Sequence of chain 1.E:
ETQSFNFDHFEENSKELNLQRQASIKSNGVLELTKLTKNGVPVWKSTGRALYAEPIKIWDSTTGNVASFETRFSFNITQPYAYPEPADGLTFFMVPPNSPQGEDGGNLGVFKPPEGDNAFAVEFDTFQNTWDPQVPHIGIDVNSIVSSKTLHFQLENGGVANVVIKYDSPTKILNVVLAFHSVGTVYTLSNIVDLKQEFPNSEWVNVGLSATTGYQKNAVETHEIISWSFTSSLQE

A small-molecule ligand and the protein it binds are described below.
Small molecule (SMILES): CO[C@H]1O[C@H](CO)[C@H](O)[C@H](O)[C@H]1O

Binding-site contacts:
Ligand atom O2 contacts residue ASN129 of chain 1.E at 3.7 Å.
Ligand atom C6 contacts residue ALA87 of chain 1.E at 4.4 Å (hydrophobic).
Ligand atom O6 contacts residue ALA219 of chain 1.E at 4.0 Å.
Ligand atom O3 contacts residue GLY106 of chain 1.E at 3.2 Å (h-bond).
Ligand atom C6 contacts residue TYR215 of chain 1.E at 3.9 Å (hydrophobic).
Ligand atom C4 contacts residue ASP88 of chain 1.E at 3.5 Å.
Ligand atom C2 contacts residue PHE127 of chain 1.E at 4.4 Å (hydrophobic).
Ligand atom O3 contacts residue PHE127 of chain 1.E at 3.9 Å.
Ligand atom C4 contacts residue TYR215 of chain 1.E at 4.1 Å (hydrophobic).
Ligand atom C4 contacts residue PHE127 of chain 1.E at 3.4 Å (hydrophobic).
Ligand atom C5 contacts residue TYR215 of chain 1.E at 4.3 Å (hydrophobic).
Ligand atom C4 contacts residue ALA87 of chain 1.E at 4.1 Å (hydrophobic).
Ligand atom C3 contacts residue PHE127 of chain 1.E at 3.3 Å (hydrophobic).
Ligand atom O4 contacts residue ALA87 of chain 1.E at 4.2 Å.
Ligand atom O4 contacts residue GLY214 of chain 1.E at 3.3 Å.
Ligand atom C3 contacts residue ASP88 of chain 1.E at 3.6 Å.
Ligand atom C6 contacts residue PHE127 of chain 1.E at 4.3 Å (hydrophobic).
Ligand atom O2 contacts residue TYR215 of chain 1.E at 3.9 Å.
Ligand atom O6 contacts residue PHE127 of chain 1.E at 4.4 Å.
Ligand atom O3 contacts residue ASN129 of chain 1.E at 3.2 Å (h-bond).
Ligand atom C6 contacts residue GLY214 of chain 1.E at 4.3 Å.
Ligand atom C5 contacts residue PHE127 of chain 1.E at 3.4 Å (hydrophobic).
Ligand atom O5 contacts residue PHE127 of chain 1.E at 4.4 Å.
Ligand atom C3 contacts residue ASN129 of chain 1.E at 3.7 Å.
Ligand atom C6 contacts residue GLN216 of chain 1.E at 4.2 Å.
Ligand atom C4 contacts residue GLY214 of chain 1.E at 4.5 Å.
Ligand atom C6 contacts residue ALA219 of chain 1.E at 3.8 Å (hydrophobic).
Ligand atom C2 contacts residue ASN129 of chain 1.E at 4.3 Å.
Ligand atom C1 contacts residue TYR215 of chain 1.E at 4.1 Å (hydrophobic).
Ligand atom C2 contacts residue TYR215 of chain 1.E at 3.6 Å (hydrophobic).
Ligand atom C1 contacts residue PHE127 of chain 1.E at 4.4 Å (hydrophobic).
Ligand atom O4 contacts residue ASP88 of chain 1.E at 3.0 Å (salt-bridge).
Ligand atom O6 contacts residue GLN216 of chain 1.E at 3.2 Å (h-bond).
Ligand atom O5 contacts residue TYR215 of chain 1.E at 3.6 Å.
Ligand atom O3 contacts residue ASP88 of chain 1.E at 2.5 Å (salt-bridge).
Ligand atom O1 contacts residue PHE127 of chain 1.E at 3.8 Å.
Ligand atom O3 contacts residue GLY105 of chain 1.E at 4.1 Å.
Ligand atom O4 contacts residue TYR215 of chain 1.E at 2.9 Å (h-bond).